Binding-site contacts:
Ligand atom CM2 contacts residue ILE122 of chain 20.A at 3.8 Å (hydrophobic).
Ligand atom N4A contacts residue TYR144 of chain 20.A at 3.7 Å.
Ligand atom C1B contacts residue ILE98 of chain 20.A at 3.7 Å (hydrophobic).
Ligand atom C2A contacts residue LEU217 of chain 20.A at 4.0 Å (hydrophobic).
Ligand atom N5A contacts residue MET124 of chain 20.A at 3.9 Å.
Ligand atom C6B contacts residue LEU181 of chain 20.A at 3.5 Å (hydrophobic).
Ligand atom CM6 contacts residue LEU184 of chain 20.A at 3.7 Å (hydrophobic).
Ligand atom CM6 contacts residue TYR144 of chain 20.A at 3.7 Å (hydrophobic).
Ligand atom C4 contacts residue TYR190 of chain 20.A at 3.7 Å (hydrophobic).
Ligand atom O1B contacts residue ILE98 of chain 20.A at 3.2 Å.
Ligand atom C4 contacts residue LEU100 of chain 20.A at 3.9 Å (hydrophobic).
Ligand atom N3A contacts residue TYR144 of chain 20.A at 3.2 Å.
Ligand atom CM4 contacts residue ALA166 of chain 20.A at 3.1 Å (hydrophobic).
Ligand atom C1C contacts residue MET214 of chain 20.A at 3.2 Å (hydrophobic).
Ligand atom CM6 contacts residue LEU181 of chain 20.A at 3.8 Å (hydrophobic).
Ligand atom CM3 contacts residue TYR190 of chain 20.A at 3.6 Å (hydrophobic).
Ligand atom C1B contacts residue LEU181 of chain 20.A at 4.0 Å (hydrophobic).
Ligand atom O1 contacts residue LEU100 of chain 20.A at 3.7 Å.
Ligand atom N3A contacts residue PHE179 of chain 20.A at 3.7 Å.
Ligand atom N1A contacts residue LEU217 of chain 20.A at 3.3 Å.
Ligand atom C5B contacts residue LEU181 of chain 20.A at 3.6 Å (hydrophobic).
Ligand atom C4 contacts residue MET214 of chain 20.A at 3.7 Å (hydrophobic).
Ligand atom CM4 contacts residue TYR142 of chain 20.A at 3.7 Å (hydrophobic).
Ligand atom N1A contacts residue MET124 of chain 20.A at 3.6 Å.
Ligand atom C2A contacts residue PHE179 of chain 20.A at 3.5 Å (hydrophobic).
Ligand atom N2 contacts residue LEU100 of chain 20.A at 3.8 Å.
Ligand atom CM2 contacts residue ILE77 of chain 20.A at 3.8 Å (hydrophobic).
Ligand atom N1A contacts residue PHE179 of chain 20.A at 3.3 Å.
Ligand atom CM4 contacts residue TYR144 of chain 20.A at 3.8 Å (hydrophobic).
Ligand atom C6B contacts residue ILE98 of chain 20.A at 3.8 Å (hydrophobic).
Ligand atom N5A contacts residue LEU217 of chain 20.A at 3.6 Å.
Ligand atom O1 contacts residue MET214 of chain 20.A at 3.2 Å.
Ligand atom C3 contacts residue LEU100 of chain 20.A at 3.8 Å (hydrophobic).
Ligand atom C2B contacts residue ILE122 of chain 20.A at 4.0 Å (hydrophobic).
Ligand atom CM4 contacts residue VAL168 of chain 20.A at 3.9 Å (hydrophobic).
Ligand atom C5 contacts residue MET214 of chain 20.A at 3.4 Å (hydrophobic).
Ligand atom N5A contacts residue PHE179 of chain 20.A at 3.3 Å.
Ligand atom N4A contacts residue PHE179 of chain 20.A at 3.5 Å.
Ligand atom N2 contacts residue MET214 of chain 20.A at 3.8 Å.
Ligand atom C5B contacts residue TYR144 of chain 20.A at 3.8 Å (hydrophobic).

This protein binds this small molecule.
Small molecule (SMILES): Cc1cc(CCCOc2c(C)cc(-c3nnn(C)n3)cc2C)on1

Sequence of chain 20.A:
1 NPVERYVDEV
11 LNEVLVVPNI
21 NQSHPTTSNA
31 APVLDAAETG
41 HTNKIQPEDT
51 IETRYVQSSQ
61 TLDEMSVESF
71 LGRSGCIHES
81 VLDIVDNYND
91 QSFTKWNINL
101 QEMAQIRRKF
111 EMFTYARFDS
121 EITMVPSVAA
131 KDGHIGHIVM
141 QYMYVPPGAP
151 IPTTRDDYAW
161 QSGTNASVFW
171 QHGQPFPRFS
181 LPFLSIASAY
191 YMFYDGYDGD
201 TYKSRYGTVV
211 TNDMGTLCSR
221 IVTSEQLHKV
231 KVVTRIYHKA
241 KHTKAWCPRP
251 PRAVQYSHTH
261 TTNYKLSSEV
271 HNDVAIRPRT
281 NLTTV